Sequence of chain 1.A:
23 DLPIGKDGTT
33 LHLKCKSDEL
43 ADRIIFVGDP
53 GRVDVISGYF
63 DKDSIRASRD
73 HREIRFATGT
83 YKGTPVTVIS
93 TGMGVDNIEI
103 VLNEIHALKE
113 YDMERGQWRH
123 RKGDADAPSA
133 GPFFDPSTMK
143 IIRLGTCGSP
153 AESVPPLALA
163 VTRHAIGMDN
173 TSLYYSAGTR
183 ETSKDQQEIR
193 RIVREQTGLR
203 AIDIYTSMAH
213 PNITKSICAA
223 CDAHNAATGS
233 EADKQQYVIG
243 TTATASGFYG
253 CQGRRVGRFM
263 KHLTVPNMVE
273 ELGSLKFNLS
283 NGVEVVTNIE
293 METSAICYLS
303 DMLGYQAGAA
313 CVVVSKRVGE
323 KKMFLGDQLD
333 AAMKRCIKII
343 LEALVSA

Sequence of chain 1.B:
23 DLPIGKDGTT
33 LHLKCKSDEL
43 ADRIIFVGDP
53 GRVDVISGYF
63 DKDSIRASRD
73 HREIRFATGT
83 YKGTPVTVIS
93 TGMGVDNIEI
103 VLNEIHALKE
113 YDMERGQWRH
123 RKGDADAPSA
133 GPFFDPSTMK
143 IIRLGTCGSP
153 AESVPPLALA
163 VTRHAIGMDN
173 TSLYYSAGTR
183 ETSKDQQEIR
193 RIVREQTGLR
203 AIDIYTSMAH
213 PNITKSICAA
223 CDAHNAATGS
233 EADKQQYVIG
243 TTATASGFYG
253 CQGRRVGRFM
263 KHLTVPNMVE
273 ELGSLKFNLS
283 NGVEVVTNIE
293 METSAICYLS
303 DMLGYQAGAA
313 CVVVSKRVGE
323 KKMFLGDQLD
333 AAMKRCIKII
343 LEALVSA

This protein binds this small molecule.
Small molecule (SMILES): O=P(O)(O)O[C@H]1O[C@H](CO)[C@@H](O)[C@H]1O

Binding-site contacts:
Ligand atom O1 contacts residue ARG145 of chain 1.B at 2.9 Å (salt-bridge).
Ligand atom O1 contacts residue THR148 of chain 1.B at 3.5 Å (h-bond).
Ligand atom O5 contacts residue HIS34 of chain 1.A at 2.7 Å (h-bond).
Ligand atom P contacts residue GLY50 of chain 1.B at 3.8 Å.
Ligand atom C3 contacts residue GLU294 of chain 1.B at 3.4 Å.
Ligand atom C5 contacts residue URA1 of chain 1.F at 3.8 Å.
Ligand atom O5 contacts residue PHE250 of chain 1.B at 3.8 Å.
Ligand atom C1 contacts residue URA1 of chain 1.F at 3.6 Å.
Ligand atom O3P contacts residue ARG54 of chain 1.B at 2.9 Å (salt-bridge).
Ligand atom C3 contacts residue MET293 of chain 1.B at 3.9 Å (hydrophobic).
Ligand atom C1 contacts residue THR148 of chain 1.B at 3.3 Å.
Ligand atom O2P contacts residue GLY147 of chain 1.B at 3.5 Å.
Ligand atom C5 contacts residue HIS34 of chain 1.A at 3.5 Å.
Ligand atom C4 contacts residue ARG74 of chain 1.A at 3.9 Å.
Ligand atom P contacts residue ARG74 of chain 1.A at 3.8 Å.
Ligand atom O2P contacts residue ARG145 of chain 1.B at 2.9 Å (salt-bridge).
Ligand atom O1P contacts residue GLY50 of chain 1.B at 3.2 Å.
Ligand atom O3 contacts residue MET95 of chain 1.B at 3.7 Å.
Ligand atom O4 contacts residue ARG74 of chain 1.A at 3.5 Å (salt-bridge).
Ligand atom O1P contacts residue ARG74 of chain 1.A at 3.0 Å (salt-bridge).
Ligand atom O2 contacts residue GLU294 of chain 1.B at 2.7 Å (salt-bridge).
Ligand atom O4 contacts residue URA1 of chain 1.F at 3.7 Å.
Ligand atom O2 contacts residue GLU292 of chain 1.B at 3.5 Å.
Ligand atom P contacts residue ARG54 of chain 1.B at 3.8 Å.
Ligand atom O2 contacts residue MET293 of chain 1.B at 3.0 Å (h-bond).
Ligand atom O3P contacts residue ARG74 of chain 1.A at 3.1 Å (salt-bridge).
Ligand atom O2P contacts residue GLY50 of chain 1.B at 2.9 Å (h-bond).
Ligand atom O2 contacts residue ARG145 of chain 1.B at 3.0 Å (salt-bridge).
Ligand atom C2 contacts residue ARG145 of chain 1.B at 3.8 Å.
Ligand atom O1 contacts residue GLU294 of chain 1.B at 3.7 Å.
Ligand atom O2P contacts residue ARG54 of chain 1.B at 2.9 Å (salt-bridge).
Ligand atom O3 contacts residue GLU294 of chain 1.B at 2.5 Å (salt-bridge).
Ligand atom C5 contacts residue PHE250 of chain 1.B at 3.9 Å (hydrophobic).
Ligand atom C1 contacts residue ARG145 of chain 1.B at 3.6 Å.
Ligand atom O4 contacts residue THR148 of chain 1.B at 3.4 Å (h-bond).
Ligand atom O3P contacts residue THR148 of chain 1.B at 2.8 Å (h-bond).
Ligand atom O1P contacts residue ASP51 of chain 1.B at 3.6 Å.
Ligand atom C2 contacts residue GLU294 of chain 1.B at 3.7 Å.
Ligand atom P contacts residue THR148 of chain 1.B at 3.8 Å.
Ligand atom C2 contacts residue URA1 of chain 1.F at 3.5 Å.